The small molecule below binds the protein below.
Small molecule (SMILES): CC1=Nc2ccc(Cl)cc2[C@H](c2ccccc2)N1CCN1CCN(C(=O)c2ccco2)CC1

Binding-site contacts:
Ligand atom CAP contacts residue TRP24 of chain 1.A at 3.8 Å (hydrophobic).
Ligand atom CAY contacts residue SER17 of chain 1.A at 3.7 Å.
Ligand atom CBE contacts residue TRP24 of chain 1.A at 4.1 Å (hydrophobic).
Ligand atom CAM contacts residue LEU20 of chain 1.A at 4.0 Å (hydrophobic).
Ligand atom CAY contacts residue GLU21 of chain 1.A at 3.5 Å.
Ligand atom CAK contacts residue TYR113 of chain 1.A at 4.0 Å (hydrophobic).
Ligand atom NAS contacts residue TRP24 of chain 1.A at 3.9 Å.
Ligand atom CLA contacts residue GLY16 of chain 1.A at 4.1 Å.
Ligand atom CAL contacts residue LEU20 of chain 1.A at 3.7 Å (hydrophobic).
Ligand atom CAF contacts residue TYR113 of chain 1.A at 3.7 Å (hydrophobic).
Ligand atom CAX contacts residue LEU20 of chain 1.A at 3.9 Å (hydrophobic).
Ligand atom CAY contacts residue ILE342 of chain 1.A at 4.1 Å (hydrophobic).
Ligand atom CAC contacts residue MET116 of chain 1.A at 4.0 Å (hydrophobic).
Ligand atom CAT contacts residue TRP24 of chain 1.A at 4.0 Å (hydrophobic).
Ligand atom CAC contacts residue TYR113 of chain 1.A at 4.1 Å (hydrophobic).
Ligand atom CAK contacts residue LEU20 of chain 1.A at 3.7 Å (hydrophobic).
Ligand atom CLA contacts residue GLY52 of chain 1.A at 3.4 Å.
Ligand atom CBF contacts residue TRP24 of chain 1.A at 3.9 Å (hydrophobic).
Ligand atom CBB contacts residue GLU21 of chain 1.A at 3.4 Å.
Ligand atom CAA contacts residue LEU20 of chain 1.A at 3.6 Å (hydrophobic).
Ligand atom CAD contacts residue TRP24 of chain 1.A at 3.5 Å (hydrophobic).
Ligand atom CAX contacts residue ILE342 of chain 1.A at 4.1 Å (hydrophobic).
Ligand atom CBC contacts residue TRP24 of chain 1.A at 3.3 Å (hydrophobic).
Ligand atom CLA contacts residue LEU20 of chain 1.A at 3.8 Å.
Ligand atom CAF contacts residue MET116 of chain 1.A at 3.9 Å (hydrophobic).
Ligand atom CLA contacts residue SER17 of chain 1.A at 4.1 Å.
Ligand atom CAX contacts residue SER17 of chain 1.A at 3.4 Å.
Ligand atom CAD contacts residue LEU20 of chain 1.A at 3.5 Å (hydrophobic).
Ligand atom CAA contacts residue TRP24 of chain 1.A at 3.5 Å (hydrophobic).
Ligand atom CAB contacts residue LEU20 of chain 1.A at 3.9 Å (hydrophobic).
Ligand atom CAZ contacts residue GLU21 of chain 1.A at 3.5 Å.
Ligand atom CAB contacts residue PHE117 of chain 1.A at 3.8 Å (hydrophobic).
Ligand atom CAL contacts residue TYR113 of chain 1.A at 3.5 Å (hydrophobic).
Ligand atom CBC contacts residue GLU21 of chain 1.A at 3.5 Å.
Ligand atom CAA contacts residue LEU123 of chain 1.A at 4.1 Å (hydrophobic).
Ligand atom NBA contacts residue GLU21 of chain 1.A at 2.6 Å (salt-bridge).
Ligand atom CLA contacts residue TYR113 of chain 1.A at 3.8 Å.
Ligand atom CAF contacts residue LEU20 of chain 1.A at 4.2 Å (hydrophobic).
Ligand atom CLA contacts residue VAL56 of chain 1.A at 4.1 Å.
Ligand atom CAG contacts residue MET116 of chain 1.A at 3.7 Å (hydrophobic).

Sequence of chain 1.A:
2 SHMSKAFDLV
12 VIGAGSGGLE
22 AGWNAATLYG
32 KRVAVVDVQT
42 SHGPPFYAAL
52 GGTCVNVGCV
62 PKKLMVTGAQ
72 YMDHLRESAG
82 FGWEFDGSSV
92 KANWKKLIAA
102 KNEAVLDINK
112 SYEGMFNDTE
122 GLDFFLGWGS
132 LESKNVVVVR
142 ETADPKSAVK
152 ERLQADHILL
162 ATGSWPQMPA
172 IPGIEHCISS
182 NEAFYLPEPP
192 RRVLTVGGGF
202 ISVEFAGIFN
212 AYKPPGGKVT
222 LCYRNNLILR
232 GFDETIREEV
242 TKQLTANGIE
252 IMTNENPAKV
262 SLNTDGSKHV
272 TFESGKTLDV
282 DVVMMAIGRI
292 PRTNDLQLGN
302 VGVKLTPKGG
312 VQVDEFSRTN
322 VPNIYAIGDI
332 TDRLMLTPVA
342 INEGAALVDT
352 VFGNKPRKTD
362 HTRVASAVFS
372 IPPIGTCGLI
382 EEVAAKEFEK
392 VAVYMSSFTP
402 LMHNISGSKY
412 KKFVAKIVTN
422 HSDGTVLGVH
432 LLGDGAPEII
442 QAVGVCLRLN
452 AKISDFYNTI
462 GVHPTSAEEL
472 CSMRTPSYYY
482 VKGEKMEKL